Binding-site contacts:
Ligand atom C18 contacts residue VAL252 of chain 1.B at 3.5 Å (hydrophobic).
Ligand atom C15 contacts residue HEM1 of chain 1.P at 3.1 Å.
Ligand atom C13 contacts residue PHE301 of chain 1.B at 4.0 Å (hydrophobic).
Ligand atom O05 contacts residue ILE82 of chain 1.B at 3.5 Å.
Ligand atom C04 contacts residue ILE82 of chain 1.B at 3.7 Å (hydrophobic).
Ligand atom C17 contacts residue TRP399 of chain 1.B at 3.8 Å (hydrophobic).
Ligand atom C19 contacts residue VAL252 of chain 1.B at 3.2 Å (hydrophobic).
Ligand atom C16 contacts residue ALA253 of chain 1.B at 3.3 Å (hydrophobic).
Ligand atom C15 contacts residue ALA253 of chain 1.B at 3.3 Å (hydrophobic).
Ligand atom C10 contacts residue VAL252 of chain 1.B at 4.2 Å (hydrophobic).
Ligand atom C06 contacts residue VAL252 of chain 1.B at 3.8 Å (hydrophobic).
Ligand atom C11 contacts residue ALA253 of chain 1.B at 3.7 Å (hydrophobic).
Ligand atom C15 contacts residue THR257 of chain 1.B at 3.5 Å.
Ligand atom C10 contacts residue TRP399 of chain 1.B at 4.0 Å (hydrophobic).
Ligand atom N14 contacts residue HEM1 of chain 1.P at 2.5 Å (h-bond).
Ligand atom C07 contacts residue ILE82 of chain 1.B at 3.6 Å (hydrophobic).
Ligand atom C12 contacts residue PHE301 of chain 1.B at 3.7 Å (hydrophobic).
Ligand atom C09 contacts residue VAL252 of chain 1.B at 3.9 Å (hydrophobic).
Ligand atom N14 contacts residue ALA253 of chain 1.B at 3.9 Å.
Ligand atom C12 contacts residue LEU102 of chain 1.B at 4.0 Å (hydrophobic).
Ligand atom C10 contacts residue ALA253 of chain 1.B at 4.1 Å (hydrophobic).
Ligand atom C19 contacts residue TRP399 of chain 1.B at 3.3 Å (hydrophobic).
Ligand atom C13 contacts residue HEM1 of chain 1.P at 3.3 Å.
Ligand atom C16 contacts residue THR257 of chain 1.B at 3.2 Å.
Ligand atom C07 contacts residue TRP399 of chain 1.B at 4.1 Å (hydrophobic).
Ligand atom C17 contacts residue THR257 of chain 1.B at 4.2 Å.
Ligand atom C06 contacts residue ILE82 of chain 1.B at 3.8 Å (hydrophobic).
Ligand atom N20 contacts residue TRP399 of chain 1.B at 3.6 Å.
Ligand atom C08 contacts residue TRP399 of chain 1.B at 3.5 Å (hydrophobic).
Ligand atom C09 contacts residue TRP399 of chain 1.B at 3.9 Å (hydrophobic).
Ligand atom C17 contacts residue VAL252 of chain 1.B at 3.9 Å (hydrophobic).
Ligand atom C12 contacts residue ALA253 of chain 1.B at 4.0 Å (hydrophobic).
Ligand atom C01 contacts residue GLN97 of chain 1.B at 4.0 Å.
Ligand atom N20 contacts residue VAL252 of chain 1.B at 3.5 Å.
Ligand atom C18 contacts residue TRP399 of chain 1.B at 3.4 Å (hydrophobic).
Ligand atom C06 contacts residue TRP399 of chain 1.B at 4.0 Å (hydrophobic).
Ligand atom C18 contacts residue LEU400 of chain 1.B at 3.9 Å (hydrophobic).
Ligand atom C08 contacts residue VAL252 of chain 1.B at 3.4 Å (hydrophobic).
Ligand atom C07 contacts residue VAL252 of chain 1.B at 3.8 Å (hydrophobic).
Ligand atom C13 contacts residue ALA253 of chain 1.B at 4.0 Å (hydrophobic).

The protein below binds the small molecule below.
Small molecule (SMILES): CCOC(=O)c1cc2cc(-c3ccncc3)ccc2[nH]1

Sequence of chain 1.B:
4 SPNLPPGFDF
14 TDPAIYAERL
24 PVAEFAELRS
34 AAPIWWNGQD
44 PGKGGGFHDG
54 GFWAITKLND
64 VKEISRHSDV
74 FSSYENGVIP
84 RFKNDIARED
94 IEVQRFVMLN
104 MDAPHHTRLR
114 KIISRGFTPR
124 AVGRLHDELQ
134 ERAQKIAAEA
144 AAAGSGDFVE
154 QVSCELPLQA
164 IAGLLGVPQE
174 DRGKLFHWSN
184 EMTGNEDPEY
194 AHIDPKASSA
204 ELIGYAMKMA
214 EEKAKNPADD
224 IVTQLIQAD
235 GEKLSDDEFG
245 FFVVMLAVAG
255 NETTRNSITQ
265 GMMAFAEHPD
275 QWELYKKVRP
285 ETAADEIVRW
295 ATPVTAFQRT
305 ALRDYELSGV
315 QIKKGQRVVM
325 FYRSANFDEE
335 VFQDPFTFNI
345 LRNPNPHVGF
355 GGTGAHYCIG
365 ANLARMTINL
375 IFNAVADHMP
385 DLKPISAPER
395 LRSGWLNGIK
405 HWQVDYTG